Binding-site contacts:
Ligand atom C5 contacts residue ASN120 of chain 1.B at 3.6 Å.
Ligand atom N2 contacts residue ASN120 of chain 1.B at 2.9 Å (h-bond).
Ligand atom O3 contacts residue LEU214 of chain 1.A at 4.2 Å.
Ligand atom O5 contacts residue LEU214 of chain 1.A at 3.6 Å.
Ligand atom C8 contacts residue MET192 of chain 1.B at 3.4 Å (hydrophobic).
Ligand atom C8 contacts residue ASN120 of chain 1.B at 4.4 Å.
Ligand atom C2 contacts residue ASN120 of chain 1.B at 2.4 Å.
Ligand atom C5 contacts residue TYR123 of chain 1.B at 3.9 Å (hydrophobic).
Ligand atom C6 contacts residue LEU214 of chain 1.A at 3.7 Å (hydrophobic).
Ligand atom C1 contacts residue GLU116 of chain 1.B at 3.6 Å.
Ligand atom O5 contacts residue TYR123 of chain 1.B at 3.3 Å.
Ligand atom O7 contacts residue GLU116 of chain 1.B at 4.4 Å.
Ligand atom O6 contacts residue GLU215 of chain 1.A at 2.8 Å (salt-bridge).
Ligand atom O5 contacts residue ASN120 of chain 1.B at 2.3 Å (h-bond).
Ligand atom C6 contacts residue PHE196 of chain 1.B at 3.9 Å (hydrophobic).
Ligand atom O6 contacts residue GLU116 of chain 1.B at 4.1 Å.
Ligand atom O3 contacts residue GLU215 of chain 1.A at 4.0 Å.
Ligand atom C1 contacts residue ASN120 of chain 1.B at 1.4 Å.
Ligand atom C6 contacts residue GLU215 of chain 1.A at 3.9 Å.
Ligand atom C6 contacts residue TYR218 of chain 1.A at 4.2 Å (hydrophobic).
Ligand atom C5 contacts residue LEU214 of chain 1.A at 4.0 Å (hydrophobic).
Ligand atom C1 contacts residue TYR123 of chain 1.B at 3.9 Å (hydrophobic).
Ligand atom C7 contacts residue ASN120 of chain 1.B at 3.2 Å.
Ligand atom C3 contacts residue ASN120 of chain 1.B at 3.8 Å.
Ligand atom C4 contacts residue LEU214 of chain 1.A at 4.0 Å (hydrophobic).
Ligand atom C1 contacts residue SER122 of chain 1.B at 4.5 Å.
Ligand atom C4 contacts residue ASN120 of chain 1.B at 4.1 Å.
Ligand atom C3 contacts residue LEU214 of chain 1.A at 4.5 Å (hydrophobic).
Ligand atom C2 contacts residue LEU214 of chain 1.A at 4.4 Å (hydrophobic).
Ligand atom C5 contacts residue PHE196 of chain 1.B at 4.1 Å (hydrophobic).
Ligand atom C6 contacts residue TYR123 of chain 1.B at 3.1 Å (hydrophobic).
Ligand atom O6 contacts residue TYR123 of chain 1.B at 3.0 Å (h-bond).
Ligand atom O6 contacts residue LEU214 of chain 1.A at 4.0 Å.
Ligand atom C5 contacts residue TYR218 of chain 1.A at 4.4 Å (hydrophobic).
Ligand atom O5 contacts residue GLU116 of chain 1.B at 3.2 Å (salt-bridge).
Ligand atom O7 contacts residue ASN120 of chain 1.B at 3.1 Å (h-bond).
Ligand atom C2 contacts residue GLU116 of chain 1.B at 4.2 Å.
Ligand atom O7 contacts residue LEU214 of chain 1.A at 4.2 Å.

Sequence of chain 1.B:
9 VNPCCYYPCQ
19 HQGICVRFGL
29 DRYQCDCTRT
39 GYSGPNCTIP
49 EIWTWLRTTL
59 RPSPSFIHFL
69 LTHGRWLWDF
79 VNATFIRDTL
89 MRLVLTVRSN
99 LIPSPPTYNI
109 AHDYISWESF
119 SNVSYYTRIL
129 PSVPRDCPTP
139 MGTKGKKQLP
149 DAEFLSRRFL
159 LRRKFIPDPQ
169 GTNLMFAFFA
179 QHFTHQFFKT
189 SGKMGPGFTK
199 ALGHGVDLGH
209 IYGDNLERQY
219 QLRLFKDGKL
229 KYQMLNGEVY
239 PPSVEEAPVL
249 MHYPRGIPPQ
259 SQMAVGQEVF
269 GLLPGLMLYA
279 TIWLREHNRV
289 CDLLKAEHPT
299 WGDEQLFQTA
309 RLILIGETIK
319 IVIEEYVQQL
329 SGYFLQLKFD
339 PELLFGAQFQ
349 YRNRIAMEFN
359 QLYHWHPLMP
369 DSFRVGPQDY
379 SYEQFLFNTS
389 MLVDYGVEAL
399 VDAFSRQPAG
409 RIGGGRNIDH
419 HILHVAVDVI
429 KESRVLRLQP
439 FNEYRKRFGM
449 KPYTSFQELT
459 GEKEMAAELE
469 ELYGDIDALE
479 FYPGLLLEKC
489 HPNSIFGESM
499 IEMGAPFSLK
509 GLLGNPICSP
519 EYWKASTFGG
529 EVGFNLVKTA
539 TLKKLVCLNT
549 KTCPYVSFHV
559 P

A protein and the small-molecule ligand that binds it are described below.
Small molecule (SMILES): CC(=O)N[C@H]1[C@H](O[C@H]2[C@H](O)[C@@H](NC(C)=O)CO[C@@H]2CO)O[C@H](CO)[C@@H](O)[C@@H]1O

Sequence of chain 1.A:
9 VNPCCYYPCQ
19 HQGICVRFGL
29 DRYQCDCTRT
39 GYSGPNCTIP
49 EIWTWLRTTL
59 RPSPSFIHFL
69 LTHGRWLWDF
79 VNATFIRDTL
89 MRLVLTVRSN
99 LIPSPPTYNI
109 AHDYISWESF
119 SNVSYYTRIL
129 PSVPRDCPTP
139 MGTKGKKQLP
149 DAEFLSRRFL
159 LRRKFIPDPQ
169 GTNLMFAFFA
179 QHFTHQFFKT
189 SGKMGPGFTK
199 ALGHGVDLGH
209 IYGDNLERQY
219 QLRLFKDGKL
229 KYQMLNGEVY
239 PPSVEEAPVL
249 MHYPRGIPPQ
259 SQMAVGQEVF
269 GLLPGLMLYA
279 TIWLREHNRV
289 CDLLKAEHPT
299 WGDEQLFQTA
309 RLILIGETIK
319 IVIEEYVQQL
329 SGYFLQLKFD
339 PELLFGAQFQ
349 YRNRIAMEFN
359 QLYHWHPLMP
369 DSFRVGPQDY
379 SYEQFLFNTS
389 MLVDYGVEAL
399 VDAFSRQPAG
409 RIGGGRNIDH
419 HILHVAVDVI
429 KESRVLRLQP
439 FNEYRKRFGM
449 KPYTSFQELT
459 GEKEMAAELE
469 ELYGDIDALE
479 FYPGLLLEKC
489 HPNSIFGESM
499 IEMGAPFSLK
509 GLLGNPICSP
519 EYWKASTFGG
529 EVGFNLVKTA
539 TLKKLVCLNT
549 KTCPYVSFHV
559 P